A small-molecule ligand and the protein it binds are described below.
Small molecule (SMILES): [H]/N=C(/N)NC[C@@H]1[C@@H](NC(=O)C(=O)Nc2ccc(Cl)c(F)c2)c2ccc(CNC)cc2N1C(=O)OCC

Binding-site contacts:
Ligand atom N15 contacts residue GLY339 of chain 1.B at 2.8 Å (h-bond).
Ligand atom N18 contacts residue GLU237 of chain 1.B at 3.5 Å.
Ligand atom C05 contacts residue GLY339 of chain 1.B at 3.6 Å.
Ligand atom C24 contacts residue SER242 of chain 1.B at 3.5 Å.
Ligand atom C20 contacts residue ILE288 of chain 1.B at 3.4 Å (hydrophobic).
Ligand atom N33 contacts residue MET290 of chain 1.B at 2.8 Å (h-bond).
Ligand atom O27 contacts residue GLY339 of chain 1.B at 3.4 Å (h-bond).
Ligand atom N30 contacts residue GLU293 of chain 1.B at 3.4 Å (salt-bridge).
Ligand atom C31 contacts residue MET290 of chain 1.B at 3.2 Å (hydrophobic).
Ligand atom O01 contacts residue ASP340 of chain 1.B at 3.7 Å.
Ligand atom F25 contacts residue SER140 of chain 1.B at 3.5 Å.
Ligand atom F25 contacts residue SER242 of chain 1.B at 3.2 Å.
Ligand atom O27 contacts residue MET341 of chain 1.B at 3.6 Å.
Ligand atom N33 contacts residue VAL294 of chain 1.B at 3.6 Å.
Ligand atom C19 contacts residue ASN289 of chain 1.B at 3.4 Å.
Ligand atom C07 contacts residue GLY338 of chain 1.B at 3.7 Å.
Ligand atom C16 contacts residue MET290 of chain 1.B at 3.6 Å (hydrophobic).
Ligand atom O34 contacts residue TRP291 of chain 1.B at 3.6 Å (h-bond).
Ligand atom C19 contacts residue GLU237 of chain 1.B at 3.7 Å.
Ligand atom C21 contacts residue ILE288 of chain 1.B at 3.5 Å (hydrophobic).
Ligand atom CL23 contacts residue PHE243 of chain 1.B at 3.5 Å.
Ligand atom C35 contacts residue TRP291 of chain 1.B at 3.4 Å (hydrophobic).
Ligand atom F25 contacts residue VAL139 of chain 1.B at 3.5 Å.
Ligand atom C14 contacts residue GLY339 of chain 1.B at 3.5 Å.
Ligand atom C02 contacts residue GLY339 of chain 1.B at 3.6 Å.
Ligand atom CL23 contacts residue PHE249 of chain 1.B at 3.6 Å.
Ligand atom C31 contacts residue GLU293 of chain 1.B at 3.6 Å.
Ligand atom O27 contacts residue TRP291 of chain 1.B at 3.6 Å.
Ligand atom O28 contacts residue MET290 of chain 1.B at 3.0 Å (h-bond).
Ligand atom N03 contacts residue GLY339 of chain 1.B at 3.1 Å (h-bond).
Ligand atom N33 contacts residue GLU293 of chain 1.B at 3.2 Å (salt-bridge).
Ligand atom C20 contacts residue ASN289 of chain 1.B at 3.1 Å.
Ligand atom C13 contacts residue GLY339 of chain 1.B at 3.5 Å.
Ligand atom N33 contacts residue GLY295 of chain 1.B at 3.4 Å (h-bond).
Ligand atom C04 contacts residue GLY339 of chain 1.B at 3.4 Å.
Ligand atom C17 contacts residue TRP291 of chain 1.B at 3.7 Å (hydrophobic).
Ligand atom C06 contacts residue ILE238 of chain 1.B at 3.7 Å (hydrophobic).
Ligand atom N30 contacts residue MET290 of chain 1.B at 2.9 Å (h-bond).
Ligand atom N18 contacts residue ASN289 of chain 1.B at 2.7 Å (h-bond).
Ligand atom O28 contacts residue ASN289 of chain 1.B at 3.3 Å (h-bond).

Sequence of chain 1.B:
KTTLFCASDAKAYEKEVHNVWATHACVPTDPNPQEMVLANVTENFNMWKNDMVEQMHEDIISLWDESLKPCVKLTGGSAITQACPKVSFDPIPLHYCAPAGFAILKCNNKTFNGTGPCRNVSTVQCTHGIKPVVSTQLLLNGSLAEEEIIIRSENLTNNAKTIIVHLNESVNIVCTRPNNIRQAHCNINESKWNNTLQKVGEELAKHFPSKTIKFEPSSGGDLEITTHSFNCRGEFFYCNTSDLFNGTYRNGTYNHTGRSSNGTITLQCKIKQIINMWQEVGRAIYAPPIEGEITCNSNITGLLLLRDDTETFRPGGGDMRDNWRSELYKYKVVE